The protein below binds the small molecule below.
Small molecule (SMILES): Nc1nc2c(ncn2[C@H]2C[C@H](O)[C@@H](CO[P](=O)(O)O[P](=O)(O)OP(=O)(O)O)O2)c(=O)[nH]1

Sequence of chain 1.A:
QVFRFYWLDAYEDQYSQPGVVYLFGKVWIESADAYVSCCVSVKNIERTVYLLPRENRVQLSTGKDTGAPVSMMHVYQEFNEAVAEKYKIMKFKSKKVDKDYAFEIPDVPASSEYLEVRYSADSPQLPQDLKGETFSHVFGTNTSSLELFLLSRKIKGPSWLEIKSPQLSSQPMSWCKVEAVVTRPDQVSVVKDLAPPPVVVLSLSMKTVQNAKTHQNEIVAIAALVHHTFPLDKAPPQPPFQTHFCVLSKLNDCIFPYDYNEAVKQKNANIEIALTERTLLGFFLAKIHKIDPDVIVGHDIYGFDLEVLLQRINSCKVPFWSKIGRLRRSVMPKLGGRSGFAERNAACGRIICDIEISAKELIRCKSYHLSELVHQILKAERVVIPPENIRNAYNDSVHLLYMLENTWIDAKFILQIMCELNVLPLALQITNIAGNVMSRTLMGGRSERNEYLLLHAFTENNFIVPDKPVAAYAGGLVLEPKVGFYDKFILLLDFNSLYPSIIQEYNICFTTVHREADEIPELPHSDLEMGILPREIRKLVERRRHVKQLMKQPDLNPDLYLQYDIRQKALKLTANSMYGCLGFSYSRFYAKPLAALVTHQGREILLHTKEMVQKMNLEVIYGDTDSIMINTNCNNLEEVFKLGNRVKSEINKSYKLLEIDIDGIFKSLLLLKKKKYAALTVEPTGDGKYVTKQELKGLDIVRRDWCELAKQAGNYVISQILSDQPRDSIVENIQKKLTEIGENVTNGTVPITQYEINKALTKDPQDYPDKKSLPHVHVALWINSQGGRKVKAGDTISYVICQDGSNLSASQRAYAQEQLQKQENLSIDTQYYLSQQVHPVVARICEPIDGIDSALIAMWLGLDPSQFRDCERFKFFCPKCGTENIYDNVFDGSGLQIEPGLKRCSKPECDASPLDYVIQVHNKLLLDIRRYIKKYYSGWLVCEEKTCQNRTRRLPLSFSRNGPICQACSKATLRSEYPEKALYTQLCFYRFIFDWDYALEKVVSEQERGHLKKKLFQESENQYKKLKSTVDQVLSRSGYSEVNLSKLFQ

Binding-site contacts:
Ligand atom O1G contacts residue PHE529 of chain 1.A at 3.1 Å (h-bond).
Ligand atom O1A contacts residue ASP528 of chain 1.A at 3.6 Å.
Ligand atom N7 contacts residue ASN619 of chain 1.A at 3.5 Å (h-bond).
Ligand atom O3' contacts residue TYR533 of chain 1.A at 2.9 Å (h-bond).
Ligand atom O3A contacts residue LYS615 of chain 1.A at 2.9 Å (salt-bridge).
Ligand atom O3G contacts residue ARG587 of chain 1.A at 3.2 Å (salt-bridge).
Ligand atom PB contacts residue MG1 of chain 1.J at 3.1 Å.
Ligand atom O1A contacts residue ASP669 of chain 1.A at 2.8 Å (salt-bridge).
Ligand atom O1B contacts residue ASN619 of chain 1.A at 3.7 Å.
Ligand atom PG contacts residue ARG587 of chain 1.A at 3.3 Å.
Ligand atom C3' contacts residue ASN619 of chain 1.A at 3.7 Å.
Ligand atom O1G contacts residue MG1 of chain 1.J at 2.1 Å.
Ligand atom O2B contacts residue SER531 of chain 1.A at 3.1 Å (h-bond).
Ligand atom PB contacts residue LYS615 of chain 1.A at 3.6 Å.
Ligand atom O2G contacts residue LYS615 of chain 1.A at 3.1 Å (salt-bridge).
Ligand atom O3B contacts residue LYS615 of chain 1.A at 3.3 Å.
Ligand atom O2B contacts residue LEU532 of chain 1.A at 3.4 Å (h-bond).
Ligand atom O3G contacts residue ASN530 of chain 1.A at 2.6 Å (h-bond).
Ligand atom O2G contacts residue ARG587 of chain 1.A at 2.9 Å (salt-bridge).
Ligand atom O3G contacts residue PHE529 of chain 1.A at 3.7 Å.
Ligand atom C5' contacts residue ASP669 of chain 1.A at 3.7 Å.
Ligand atom O3B contacts residue MG1 of chain 1.J at 3.5 Å.
Ligand atom N2 contacts residue TYR622 of chain 1.A at 3.5 Å.
Ligand atom O1A contacts residue MG1 of chain 1.J at 2.1 Å.
Ligand atom O2B contacts residue MG1 of chain 1.J at 2.2 Å.
Ligand atom C2' contacts residue TYR533 of chain 1.A at 3.5 Å (hydrophobic).
Ligand atom O3A contacts residue MG1 of chain 1.J at 3.3 Å.
Ligand atom PB contacts residue SER531 of chain 1.A at 3.4 Å.
Ligand atom O3B contacts residue ARG587 of chain 1.A at 3.5 Å (salt-bridge).
Ligand atom O1B contacts residue SER531 of chain 1.A at 3.1 Å.
Ligand atom O3G contacts residue SER531 of chain 1.A at 3.6 Å (h-bond).
Ligand atom PA contacts residue MG1 of chain 1.J at 3.3 Å.
Ligand atom O2A contacts residue LYS615 of chain 1.A at 3.4 Å (salt-bridge).
Ligand atom O3B contacts residue SER531 of chain 1.A at 3.0 Å (h-bond).
Ligand atom O1G contacts residue ASP528 of chain 1.A at 3.1 Å (salt-bridge).
Ligand atom O1B contacts residue LYS615 of chain 1.A at 3.6 Å.
Ligand atom PG contacts residue MG1 of chain 1.J at 3.4 Å.
Ligand atom O2B contacts residue ASP669 of chain 1.A at 3.0 Å (salt-bridge).
Ligand atom O2B contacts residue PHE529 of chain 1.A at 3.3 Å (h-bond).
Ligand atom C3' contacts residue TYR533 of chain 1.A at 3.7 Å (hydrophobic).